The small molecule below binds the protein below.
Small molecule (SMILES): CC(=O)N[C@@H]1[C@@H](O)[C@H](O)[C@@H](CO)O[C@H]1O

Binding-site contacts:
Ligand atom C1 contacts residue SER803 of chain 1.A at 3.5 Å.
Ligand atom C5 contacts residue ASN801 of chain 1.A at 3.7 Å.
Ligand atom C5 contacts residue SER803 of chain 1.A at 3.6 Å.
Ligand atom C1 contacts residue ASN801 of chain 1.A at 1.5 Å.
Ligand atom C4 contacts residue ASN801 of chain 1.A at 4.2 Å.
Ligand atom O5 contacts residue SER803 of chain 1.A at 3.4 Å (h-bond).
Ligand atom N2 contacts residue ASN801 of chain 1.A at 3.0 Å (h-bond).
Ligand atom O7 contacts residue ASN801 of chain 1.A at 3.7 Å.
Ligand atom C2 contacts residue ASN801 of chain 1.A at 2.5 Å.
Ligand atom C3 contacts residue ASN801 of chain 1.A at 3.8 Å.
Ligand atom C7 contacts residue ASN801 of chain 1.A at 3.6 Å.
Ligand atom C6 contacts residue GLN804 of chain 1.A at 4.2 Å.
Ligand atom C6 contacts residue SER803 of chain 1.A at 4.2 Å.
Ligand atom O5 contacts residue ASN801 of chain 1.A at 2.4 Å (h-bond).

Sequence of chain 1.A:
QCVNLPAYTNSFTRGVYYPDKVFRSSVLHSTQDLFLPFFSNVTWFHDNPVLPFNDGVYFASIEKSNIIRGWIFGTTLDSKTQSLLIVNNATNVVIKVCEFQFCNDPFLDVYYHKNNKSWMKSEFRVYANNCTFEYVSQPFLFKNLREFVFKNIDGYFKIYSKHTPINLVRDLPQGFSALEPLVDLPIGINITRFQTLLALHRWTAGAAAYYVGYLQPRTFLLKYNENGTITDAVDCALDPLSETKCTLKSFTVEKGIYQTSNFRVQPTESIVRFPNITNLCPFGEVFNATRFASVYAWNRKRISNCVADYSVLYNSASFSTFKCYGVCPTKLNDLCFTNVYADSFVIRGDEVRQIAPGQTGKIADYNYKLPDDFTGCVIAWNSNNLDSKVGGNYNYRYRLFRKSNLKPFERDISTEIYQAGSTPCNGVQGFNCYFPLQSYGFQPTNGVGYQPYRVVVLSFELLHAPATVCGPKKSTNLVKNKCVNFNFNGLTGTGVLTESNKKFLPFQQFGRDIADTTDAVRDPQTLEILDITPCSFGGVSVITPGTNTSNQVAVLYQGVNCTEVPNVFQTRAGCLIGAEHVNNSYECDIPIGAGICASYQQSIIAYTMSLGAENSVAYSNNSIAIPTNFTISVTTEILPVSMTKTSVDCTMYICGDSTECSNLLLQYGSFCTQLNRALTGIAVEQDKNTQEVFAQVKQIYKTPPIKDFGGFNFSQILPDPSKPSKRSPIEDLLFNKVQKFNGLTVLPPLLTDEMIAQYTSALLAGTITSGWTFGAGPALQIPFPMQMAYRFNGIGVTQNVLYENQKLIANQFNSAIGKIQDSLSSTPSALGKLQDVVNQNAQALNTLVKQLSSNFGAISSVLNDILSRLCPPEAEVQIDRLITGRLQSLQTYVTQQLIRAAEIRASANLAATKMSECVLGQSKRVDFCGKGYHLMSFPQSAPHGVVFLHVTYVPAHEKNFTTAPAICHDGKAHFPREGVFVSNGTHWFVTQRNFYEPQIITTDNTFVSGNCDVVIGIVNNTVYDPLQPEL